Sequence of chain 1.E:
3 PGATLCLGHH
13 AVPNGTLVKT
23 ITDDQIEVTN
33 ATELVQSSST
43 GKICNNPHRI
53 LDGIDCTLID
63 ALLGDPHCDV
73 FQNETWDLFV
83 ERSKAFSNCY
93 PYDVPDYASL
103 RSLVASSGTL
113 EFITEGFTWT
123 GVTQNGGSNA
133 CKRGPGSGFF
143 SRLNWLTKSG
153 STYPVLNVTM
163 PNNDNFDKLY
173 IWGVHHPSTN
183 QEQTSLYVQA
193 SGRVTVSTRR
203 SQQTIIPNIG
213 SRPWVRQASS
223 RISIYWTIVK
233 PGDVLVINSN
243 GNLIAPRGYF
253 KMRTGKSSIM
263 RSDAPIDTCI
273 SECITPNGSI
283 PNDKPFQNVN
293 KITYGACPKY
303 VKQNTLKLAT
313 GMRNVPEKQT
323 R

This protein binds this small molecule.
Small molecule (SMILES): CC(=O)N[C@@H]1[C@@H](O)[C@H](O[C@@H]2O[C@H](CO)[C@H](O)[C@H](O[C@]3(C(=O)O)C[C@H](O)[C@@H](NC(C)=O)[C@H]([C@H](O)[C@H](O)CO)O3)[C@H]2O)[C@@H](CO)O[C@H]1O

Binding-site contacts:
Ligand atom O1B contacts residue ASN131 of chain 1.E at 3.6 Å.
Ligand atom O8 contacts residue TRP147 of chain 1.E at 3.8 Å.
Ligand atom C10 contacts residue LEU188 of chain 1.E at 4.3 Å (hydrophobic).
Ligand atom N5 contacts residue GLY129 of chain 1.E at 2.8 Å (h-bond).
Ligand atom O1A contacts residue ASN131 of chain 1.E at 2.9 Å (h-bond).
Ligand atom C5 contacts residue GLN219 of chain 1.E at 3.9 Å.
Ligand atom C9 contacts residue TRP147 of chain 1.E at 3.8 Å (hydrophobic).
Ligand atom C7 contacts residue TRP147 of chain 1.E at 3.8 Å (hydrophobic).
Ligand atom O7 contacts residue LEU188 of chain 1.E at 3.5 Å.
Ligand atom O9 contacts residue HIS177 of chain 1.E at 3.9 Å.
Ligand atom C11 contacts residue GLY128 of chain 1.E at 3.6 Å.
Ligand atom O4 contacts residue ASN131 of chain 1.E at 4.0 Å.
Ligand atom O8 contacts residue TYR92 of chain 1.E at 3.5 Å (h-bond).
Ligand atom O9 contacts residue GLU184 of chain 1.E at 2.5 Å (salt-bridge).
Ligand atom C9 contacts residue TYR92 of chain 1.E at 3.5 Å (hydrophobic).
Ligand atom C11 contacts residue TRP147 of chain 1.E at 4.0 Å (hydrophobic).
Ligand atom C11 contacts residue THR149 of chain 1.E at 4.0 Å.
Ligand atom O10 contacts residue LEU188 of chain 1.E at 3.2 Å.
Ligand atom O6 contacts residue GLN219 of chain 1.E at 3.0 Å (h-bond).
Ligand atom C9 contacts residue HIS177 of chain 1.E at 4.1 Å.
Ligand atom C9 contacts residue GLU184 of chain 1.E at 3.2 Å.
Ligand atom O1B contacts residue SER130 of chain 1.E at 2.8 Å (h-bond).
Ligand atom O9 contacts residue TYR92 of chain 1.E at 2.7 Å (h-bond).
Ligand atom C10 contacts residue GLY129 of chain 1.E at 3.8 Å.
Ligand atom O4 contacts residue GLY129 of chain 1.E at 3.9 Å.
Ligand atom O1A contacts residue SER130 of chain 1.E at 3.6 Å.
Ligand atom C6 contacts residue GLN219 of chain 1.E at 3.8 Å.
Ligand atom C8 contacts residue TRP147 of chain 1.E at 4.0 Å (hydrophobic).
Ligand atom O8 contacts residue SER130 of chain 1.E at 4.2 Å.
Ligand atom C6 contacts residue GLY129 of chain 1.E at 3.8 Å.
Ligand atom C11 contacts residue GLY129 of chain 1.E at 3.9 Å.
Ligand atom C5 contacts residue GLY129 of chain 1.E at 3.5 Å.
Ligand atom C1 contacts residue ASN131 of chain 1.E at 3.7 Å.
Ligand atom O6 contacts residue GLU184 of chain 1.E at 3.0 Å (salt-bridge).
Ligand atom C9 contacts residue LEU188 of chain 1.E at 3.9 Å (hydrophobic).
Ligand atom C8 contacts residue TYR92 of chain 1.E at 4.2 Å (hydrophobic).
Ligand atom C1 contacts residue SER130 of chain 1.E at 3.8 Å.
Ligand atom O9 contacts residue SER222 of chain 1.E at 3.6 Å (h-bond).
Ligand atom C4 contacts residue GLY129 of chain 1.E at 3.4 Å.
Ligand atom C6 contacts residue GLU184 of chain 1.E at 4.2 Å.